This protein binds this small molecule.
Small molecule (SMILES): N[C@@H](CCC(=O)O)C(=O)O

Binding-site contacts:
Ligand atom CA contacts residue MET398 of chain 1.C at 3.9 Å (hydrophobic).
Ligand atom O contacts residue SER363 of chain 1.C at 3.6 Å.
Ligand atom CD contacts residue THR401 of chain 1.C at 3.4 Å.
Ligand atom OXT contacts residue THR479 of chain 1.C at 3.5 Å (h-bond).
Ligand atom CB contacts residue MET398 of chain 1.C at 4.0 Å (hydrophobic).
Ligand atom N contacts residue THR479 of chain 1.C at 3.9 Å.
Ligand atom CG contacts residue GLY446 of chain 1.C at 3.6 Å.
Ligand atom CD contacts residue ARG478 of chain 1.C at 3.1 Å.
Ligand atom CG contacts residue ILE442 of chain 1.C at 3.9 Å (hydrophobic).
Ligand atom C contacts residue SER441 of chain 1.C at 4.2 Å.
Ligand atom OE2 contacts residue THR401 of chain 1.C at 2.8 Å (h-bond).
Ligand atom O contacts residue ALA362 of chain 1.C at 4.0 Å.
Ligand atom OXT contacts residue ASN482 of chain 1.C at 3.0 Å (h-bond).
Ligand atom OE2 contacts residue ARG478 of chain 1.C at 2.4 Å (salt-bridge).
Ligand atom CB contacts residue ILE442 of chain 1.C at 3.2 Å (hydrophobic).
Ligand atom CD contacts residue ASP475 of chain 1.C at 3.9 Å.
Ligand atom OE1 contacts residue ALA445 of chain 1.C at 3.8 Å.
Ligand atom O contacts residue SER364 of chain 1.C at 3.0 Å (h-bond).
Ligand atom N contacts residue ASP475 of chain 1.C at 2.3 Å (salt-bridge).
Ligand atom CD contacts residue ALA445 of chain 1.C at 3.9 Å (hydrophobic).
Ligand atom OE1 contacts residue ARG478 of chain 1.C at 3.0 Å (salt-bridge).
Ligand atom CG contacts residue ALA440 of chain 1.C at 3.8 Å (hydrophobic).
Ligand atom OE2 contacts residue GLY446 of chain 1.C at 3.2 Å (h-bond).
Ligand atom CG contacts residue THR401 of chain 1.C at 3.7 Å.
Ligand atom CD contacts residue GLY446 of chain 1.C at 3.3 Å.
Ligand atom O contacts residue THR479 of chain 1.C at 3.8 Å.
Ligand atom C contacts residue SER364 of chain 1.C at 3.9 Å.
Ligand atom O contacts residue SER441 of chain 1.C at 3.1 Å (h-bond).
Ligand atom CA contacts residue ASP475 of chain 1.C at 3.7 Å.
Ligand atom C contacts residue THR479 of chain 1.C at 3.7 Å.
Ligand atom CA contacts residue THR401 of chain 1.C at 3.8 Å.
Ligand atom C contacts residue MET398 of chain 1.C at 3.5 Å (hydrophobic).
Ligand atom C contacts residue ASN482 of chain 1.C at 4.0 Å.
Ligand atom OE1 contacts residue GLY446 of chain 1.C at 3.8 Å.
Ligand atom OE1 contacts residue ASP475 of chain 1.C at 2.9 Å (salt-bridge).
Ligand atom CG contacts residue ALA445 of chain 1.C at 3.9 Å (hydrophobic).
Ligand atom OXT contacts residue MET398 of chain 1.C at 3.1 Å.
Ligand atom OE1 contacts residue SER444 of chain 1.C at 3.6 Å.
Ligand atom CB contacts residue ALA440 of chain 1.C at 3.6 Å (hydrophobic).
Ligand atom OXT contacts residue SER364 of chain 1.C at 3.3 Å.

Sequence of chain 1.C:
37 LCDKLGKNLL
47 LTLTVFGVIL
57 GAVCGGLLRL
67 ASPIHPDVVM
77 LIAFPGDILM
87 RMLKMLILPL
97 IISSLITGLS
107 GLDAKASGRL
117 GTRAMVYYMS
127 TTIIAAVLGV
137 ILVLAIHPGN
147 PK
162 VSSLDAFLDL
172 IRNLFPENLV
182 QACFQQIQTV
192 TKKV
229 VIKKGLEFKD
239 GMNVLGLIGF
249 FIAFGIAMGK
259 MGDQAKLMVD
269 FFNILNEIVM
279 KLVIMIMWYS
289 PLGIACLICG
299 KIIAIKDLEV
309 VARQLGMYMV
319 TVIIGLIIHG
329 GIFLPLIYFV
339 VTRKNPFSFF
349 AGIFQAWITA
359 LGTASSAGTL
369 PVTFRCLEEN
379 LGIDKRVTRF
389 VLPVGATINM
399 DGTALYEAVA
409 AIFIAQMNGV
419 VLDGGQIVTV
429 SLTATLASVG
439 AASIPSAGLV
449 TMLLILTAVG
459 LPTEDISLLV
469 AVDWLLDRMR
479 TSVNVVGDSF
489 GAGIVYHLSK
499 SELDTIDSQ